Sequence of chain 2.A:
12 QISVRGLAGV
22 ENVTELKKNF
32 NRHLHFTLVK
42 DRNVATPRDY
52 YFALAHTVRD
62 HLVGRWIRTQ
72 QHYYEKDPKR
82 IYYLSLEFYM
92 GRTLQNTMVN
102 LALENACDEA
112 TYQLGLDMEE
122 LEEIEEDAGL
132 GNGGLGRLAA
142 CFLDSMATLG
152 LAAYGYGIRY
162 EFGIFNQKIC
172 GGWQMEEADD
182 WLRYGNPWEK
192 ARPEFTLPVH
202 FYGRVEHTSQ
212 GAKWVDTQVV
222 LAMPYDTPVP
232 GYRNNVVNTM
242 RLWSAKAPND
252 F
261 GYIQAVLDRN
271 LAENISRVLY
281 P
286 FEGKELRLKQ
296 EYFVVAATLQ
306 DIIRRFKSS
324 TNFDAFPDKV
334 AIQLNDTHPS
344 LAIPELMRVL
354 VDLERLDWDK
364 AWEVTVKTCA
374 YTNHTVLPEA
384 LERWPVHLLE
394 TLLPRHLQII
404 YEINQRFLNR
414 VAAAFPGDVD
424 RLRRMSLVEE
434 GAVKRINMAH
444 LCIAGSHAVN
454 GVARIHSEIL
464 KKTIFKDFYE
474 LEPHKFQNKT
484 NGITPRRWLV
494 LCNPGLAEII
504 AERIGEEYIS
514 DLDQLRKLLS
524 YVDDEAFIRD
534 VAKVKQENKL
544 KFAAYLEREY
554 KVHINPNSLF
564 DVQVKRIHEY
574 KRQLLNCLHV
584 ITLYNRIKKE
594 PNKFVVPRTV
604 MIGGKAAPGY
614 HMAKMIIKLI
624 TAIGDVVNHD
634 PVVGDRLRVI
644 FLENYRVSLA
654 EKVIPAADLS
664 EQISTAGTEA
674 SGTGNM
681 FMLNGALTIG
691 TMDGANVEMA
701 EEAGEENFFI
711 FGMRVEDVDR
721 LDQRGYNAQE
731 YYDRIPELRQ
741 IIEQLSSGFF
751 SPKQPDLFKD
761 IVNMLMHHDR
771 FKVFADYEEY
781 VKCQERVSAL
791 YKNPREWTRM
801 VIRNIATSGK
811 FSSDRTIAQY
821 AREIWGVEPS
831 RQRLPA

Binding-site contacts:
Ligand atom C5 contacts residue HIS377 of chain 2.A at 3.9 Å.
Ligand atom C5 contacts residue ASN484 of chain 2.A at 4.4 Å.
Ligand atom C6 contacts residue ASN484 of chain 2.A at 3.6 Å.
Ligand atom O3 contacts residue GLU672 of chain 2.A at 2.5 Å (salt-bridge).
Ligand atom C3 contacts residue HIS377 of chain 2.A at 4.1 Å.
Ligand atom O4 contacts residue THR676 of chain 2.A at 3.8 Å.
Ligand atom O3 contacts residue HIS377 of chain 2.A at 4.3 Å.
Ligand atom N1 contacts residue PO41 of chain 2.B at 3.5 Å (h-bond).
Ligand atom O6 contacts residue VAL455 of chain 2.A at 3.6 Å.
Ligand atom O3 contacts residue ALA673 of chain 2.A at 3.2 Å (h-bond).
Ligand atom C4 contacts residue SER674 of chain 2.A at 4.0 Å.
Ligand atom C3 contacts residue SER674 of chain 2.A at 4.0 Å.
Ligand atom C2 contacts residue GLU672 of chain 2.A at 3.7 Å.
Ligand atom C4 contacts residue ASN484 of chain 2.A at 3.9 Å.
Ligand atom C5 contacts residue PO41 of chain 2.B at 3.3 Å.
Ligand atom O6 contacts residue ASN484 of chain 2.A at 3.0 Å (h-bond).
Ligand atom O4 contacts residue SER674 of chain 2.A at 3.9 Å.
Ligand atom C2 contacts residue HIS377 of chain 2.A at 3.0 Å.
Ligand atom C2 contacts residue ALA673 of chain 2.A at 4.3 Å (hydrophobic).
Ligand atom C6 contacts residue HIS377 of chain 2.A at 3.5 Å.
Ligand atom N1 contacts residue HIS377 of chain 2.A at 2.6 Å (h-bond).
Ligand atom C4 contacts residue PO41 of chain 2.B at 4.2 Å.
Ligand atom C6 contacts residue GLY135 of chain 2.A at 4.2 Å.
Ligand atom O6 contacts residue LEU139 of chain 2.A at 4.0 Å.
Ligand atom C4 contacts residue HIS377 of chain 2.A at 4.1 Å.
Ligand atom C6 contacts residue LEU136 of chain 2.A at 4.0 Å (hydrophobic).
Ligand atom O4 contacts residue PO41 of chain 2.B at 4.4 Å.
Ligand atom O6 contacts residue HIS377 of chain 2.A at 2.7 Å (h-bond).
Ligand atom C3 contacts residue PO41 of chain 2.B at 3.6 Å.
Ligand atom O4 contacts residue ASN484 of chain 2.A at 3.6 Å.
Ligand atom C2 contacts residue PO41 of chain 2.B at 3.3 Å.
Ligand atom O4 contacts residue GLY675 of chain 2.A at 3.0 Å (h-bond).
Ligand atom C2 contacts residue THR378 of chain 2.A at 4.3 Å.
Ligand atom O3 contacts residue GLY675 of chain 2.A at 2.9 Å (h-bond).
Ligand atom C5 contacts residue LEU136 of chain 2.A at 4.2 Å (hydrophobic).
Ligand atom C6 contacts residue LEU139 of chain 2.A at 4.2 Å (hydrophobic).
Ligand atom O3 contacts residue SER674 of chain 2.A at 2.8 Å (h-bond).
Ligand atom C4 contacts residue GLY675 of chain 2.A at 3.5 Å.
Ligand atom C3 contacts residue GLU672 of chain 2.A at 3.1 Å.
Ligand atom C3 contacts residue GLY675 of chain 2.A at 3.5 Å.

This protein binds this small molecule.
Small molecule (SMILES): OC[C@H]1NC[C@@H](O)[C@@H]1O